This protein binds this small molecule.
Small molecule (SMILES): N#Cc1cnc[nH]1

Binding-site contacts:
Ligand atom N1 contacts residue THR21 of chain 1.B at 4.1 Å.
Ligand atom N contacts residue TYR49 of chain 1.B at 3.9 Å.
Ligand atom C3 contacts residue ARG20 of chain 1.B at 4.0 Å.
Ligand atom N2 contacts residue GLU22 of chain 1.B at 4.3 Å.
Ligand atom C3 contacts residue ILE47 of chain 1.B at 3.2 Å (hydrophobic).
Ligand atom C contacts residue TYR49 of chain 1.B at 3.8 Å (hydrophobic).
Ligand atom N contacts residue THR21 of chain 1.B at 3.5 Å (h-bond).
Ligand atom C contacts residue GLU22 of chain 1.B at 4.0 Å.
Ligand atom C3 contacts residue THR21 of chain 1.B at 4.0 Å.
Ligand atom C3 contacts residue ILE48 of chain 1.B at 4.5 Å (hydrophobic).
Ligand atom C3 contacts residue TYR49 of chain 1.B at 4.0 Å (hydrophobic).
Ligand atom C1 contacts residue TYR49 of chain 1.B at 4.1 Å (hydrophobic).
Ligand atom C1 contacts residue ARG20 of chain 1.B at 4.4 Å.
Ligand atom C2 contacts residue GLU22 of chain 1.B at 4.0 Å.
Ligand atom N contacts residue ARG20 of chain 1.B at 3.2 Å (salt-bridge).
Ligand atom C contacts residue ARG20 of chain 1.B at 4.2 Å.
Ligand atom C2 contacts residue ILE47 of chain 1.B at 4.3 Å (hydrophobic).
Ligand atom C3 contacts residue GLU22 of chain 1.B at 4.0 Å.
Ligand atom C1 contacts residue GLU22 of chain 1.B at 3.6 Å.
Ligand atom C contacts residue THR21 of chain 1.B at 3.5 Å.
Ligand atom N2 contacts residue ILE47 of chain 1.B at 3.0 Å (h-bond).
Ligand atom C1 contacts residue THR21 of chain 1.B at 3.6 Å.
Ligand atom N1 contacts residue GLU22 of chain 1.B at 3.6 Å.

Sequence of chain 1.B:
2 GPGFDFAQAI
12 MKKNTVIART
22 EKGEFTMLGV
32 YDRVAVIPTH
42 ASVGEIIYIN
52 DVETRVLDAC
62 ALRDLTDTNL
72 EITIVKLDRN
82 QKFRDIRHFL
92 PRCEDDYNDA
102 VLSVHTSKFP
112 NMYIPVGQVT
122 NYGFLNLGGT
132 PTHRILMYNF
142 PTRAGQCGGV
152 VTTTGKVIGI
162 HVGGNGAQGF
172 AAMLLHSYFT